Sequence of chain 1.A:
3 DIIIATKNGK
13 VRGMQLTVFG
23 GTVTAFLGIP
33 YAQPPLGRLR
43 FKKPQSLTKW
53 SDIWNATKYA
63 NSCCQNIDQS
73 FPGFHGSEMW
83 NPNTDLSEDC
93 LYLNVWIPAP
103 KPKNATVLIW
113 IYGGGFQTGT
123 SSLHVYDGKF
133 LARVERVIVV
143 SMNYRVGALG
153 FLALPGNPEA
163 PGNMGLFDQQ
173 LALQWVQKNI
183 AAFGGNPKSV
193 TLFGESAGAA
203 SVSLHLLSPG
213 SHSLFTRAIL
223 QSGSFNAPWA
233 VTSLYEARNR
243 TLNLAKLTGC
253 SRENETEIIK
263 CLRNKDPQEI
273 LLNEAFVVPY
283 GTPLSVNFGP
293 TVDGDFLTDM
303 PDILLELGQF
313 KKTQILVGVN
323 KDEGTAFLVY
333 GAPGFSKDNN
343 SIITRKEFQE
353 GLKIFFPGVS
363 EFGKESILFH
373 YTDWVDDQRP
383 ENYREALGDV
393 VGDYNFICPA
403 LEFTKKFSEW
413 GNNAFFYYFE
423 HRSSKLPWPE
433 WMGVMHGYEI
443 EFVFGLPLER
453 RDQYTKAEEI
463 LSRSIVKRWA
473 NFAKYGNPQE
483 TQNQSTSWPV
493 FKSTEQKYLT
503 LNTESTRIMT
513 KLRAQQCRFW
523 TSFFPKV

Binding-site contacts:
Ligand atom C3 contacts residue ALA328 of chain 1.A at 3.5 Å (hydrophobic).
Ligand atom C33 contacts residue PHE398 of chain 1.A at 3.6 Å (hydrophobic).
Ligand atom C7 contacts residue TRP82 of chain 1.A at 3.5 Å (hydrophobic).
Ligand atom C19 contacts residue ASN68 of chain 1.A at 3.4 Å.
Ligand atom C6 contacts residue TRP82 of chain 1.A at 3.4 Å (hydrophobic).
Ligand atom O1 contacts residue TYR332 of chain 1.A at 3.5 Å.
Ligand atom C31 contacts residue LEU286 of chain 1.A at 3.5 Å (hydrophobic).
Ligand atom C1 contacts residue TRP82 of chain 1.A at 3.6 Å (hydrophobic).
Ligand atom C12 contacts residue GLU197 of chain 1.A at 3.2 Å.
Ligand atom C28 contacts residue GLN119 of chain 1.A at 3.5 Å.
Ligand atom C22 contacts residue ASN68 of chain 1.A at 3.4 Å.
Ligand atom C26 contacts residue GLY116 of chain 1.A at 3.4 Å.
Ligand atom C29 contacts residue LEU286 of chain 1.A at 3.2 Å (hydrophobic).
Ligand atom N1 contacts residue HIS438 of chain 1.A at 2.9 Å (h-bond).
Ligand atom C38 contacts residue LEU286 of chain 1.A at 3.0 Å (hydrophobic).
Ligand atom C5 contacts residue TRP82 of chain 1.A at 3.5 Å (hydrophobic).
Ligand atom C28 contacts residue SER287 of chain 1.A at 3.4 Å.
Ligand atom C22 contacts residue ASP70 of chain 1.A at 3.5 Å.
Ligand atom C29 contacts residue SER287 of chain 1.A at 3.4 Å.
Ligand atom C11 contacts residue HIS438 of chain 1.A at 3.3 Å.
Ligand atom C2 contacts residue TYR332 of chain 1.A at 3.5 Å (hydrophobic).
Ligand atom C4 contacts residue ALA328 of chain 1.A at 3.6 Å (hydrophobic).
Ligand atom C39 contacts residue PRO285 of chain 1.A at 2.9 Å (hydrophobic).
Ligand atom C3 contacts residue TRP430 of chain 1.A at 3.5 Å (hydrophobic).
Ligand atom C32 contacts residue PHE398 of chain 1.A at 3.1 Å (hydrophobic).
Ligand atom C33 contacts residue TRP231 of chain 1.A at 3.3 Å (hydrophobic).
Ligand atom C17 contacts residue LEU286 of chain 1.A at 3.4 Å (hydrophobic).
Ligand atom C32 contacts residue TRP231 of chain 1.A at 3.3 Å (hydrophobic).
Ligand atom C25 contacts residue LEU286 of chain 1.A at 3.5 Å (hydrophobic).
Ligand atom C37 contacts residue ASN397 of chain 1.A at 3.4 Å.
Ligand atom N5 contacts residue LEU286 of chain 1.A at 2.7 Å (h-bond).
Ligand atom C38 contacts residue PRO285 of chain 1.A at 3.0 Å (hydrophobic).
Ligand atom C30 contacts residue LEU286 of chain 1.A at 3.5 Å (hydrophobic).
Ligand atom C2 contacts residue TRP430 of chain 1.A at 3.4 Å (hydrophobic).
Ligand atom O1 contacts residue ASP70 of chain 1.A at 3.2 Å.
Ligand atom C35 contacts residue PHE329 of chain 1.A at 3.5 Å (hydrophobic).
Ligand atom C35 contacts residue LEU286 of chain 1.A at 3.6 Å (hydrophobic).
Ligand atom C27 contacts residue THR120 of chain 1.A at 3.5 Å.
Ligand atom C22 contacts residue ILE69 of chain 1.A at 3.3 Å (hydrophobic).
Ligand atom C19 contacts residue THR120 of chain 1.A at 3.4 Å.

A small-molecule ligand and the protein it binds are described below.
Small molecule (SMILES): O=C(Nc1cccc2ccccc12)c1ccc(CN2CCC[C@H](C(=O)NCCCNc3c4c(nc5ccccc35)CCCC4)C2)cc1